A small-molecule ligand and the protein it binds are described below.
Small molecule (SMILES): C[S@@](=O)CCCCNC=S

Binding-site contacts:
Ligand atom N contacts residue TYR36 of chain 1.A at 3.4 Å (h-bond).
Ligand atom N contacts residue TYR95 of chain 1.C at 3.4 Å (h-bond).
Ligand atom S5 contacts residue LYS32 of chain 1.A at 4.4 Å.
Ligand atom C1 contacts residue TYR36 of chain 1.A at 4.4 Å (hydrophobic).
Ligand atom C3 contacts residue TYR36 of chain 1.A at 4.4 Å (hydrophobic).
Ligand atom S contacts residue MET2 of chain 1.A at 3.7 Å.
Ligand atom C1 contacts residue PRO1 of chain 1.A at 3.6 Å (hydrophobic).
Ligand atom C contacts residue TYR36 of chain 1.A at 3.9 Å (hydrophobic).
Ligand atom S contacts residue SER63 of chain 1.A at 4.1 Å.
Ligand atom C2 contacts residue PHE113 of chain 1.A at 3.6 Å (hydrophobic).
Ligand atom C contacts residue TYR95 of chain 1.C at 4.3 Å (hydrophobic).
Ligand atom C4 contacts residue ILE64 of chain 1.A at 4.4 Å (hydrophobic).
Ligand atom C2 contacts residue ILE64 of chain 1.A at 3.5 Å (hydrophobic).
Ligand atom S contacts residue HIS62 of chain 1.A at 4.0 Å.
Ligand atom C1 contacts residue TYR95 of chain 1.C at 3.4 Å (hydrophobic).
Ligand atom C4 contacts residue PHE113 of chain 1.A at 3.8 Å (hydrophobic).
Ligand atom C1 contacts residue ILE64 of chain 1.A at 4.5 Å (hydrophobic).
Ligand atom O5A contacts residue LYS32 of chain 1.A at 3.1 Å (salt-bridge).
Ligand atom C1 contacts residue PHE113 of chain 1.A at 3.8 Å (hydrophobic).
Ligand atom C5B contacts residue TYR36 of chain 1.A at 3.8 Å (hydrophobic).
Ligand atom S contacts residue ILE64 of chain 1.A at 4.4 Å.
Ligand atom N contacts residue PRO1 of chain 1.A at 2.4 Å (h-bond).
Ligand atom S contacts residue PRO1 of chain 1.A at 2.6 Å (h-bond).
Ligand atom C contacts residue MET2 of chain 1.A at 4.2 Å (hydrophobic).
Ligand atom C3 contacts residue PHE113 of chain 1.A at 3.9 Å (hydrophobic).
Ligand atom C contacts residue PRO1 of chain 1.A at 1.3 Å (hydrophobic).

Sequence of chain 1.C:
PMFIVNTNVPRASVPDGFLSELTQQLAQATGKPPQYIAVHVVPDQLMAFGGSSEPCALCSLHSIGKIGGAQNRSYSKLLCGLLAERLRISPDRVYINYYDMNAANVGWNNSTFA

Sequence of chain 1.A:
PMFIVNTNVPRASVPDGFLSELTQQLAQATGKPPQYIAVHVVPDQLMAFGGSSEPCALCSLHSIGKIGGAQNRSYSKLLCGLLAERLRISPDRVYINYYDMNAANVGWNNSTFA